Sequence of chain 1.A:
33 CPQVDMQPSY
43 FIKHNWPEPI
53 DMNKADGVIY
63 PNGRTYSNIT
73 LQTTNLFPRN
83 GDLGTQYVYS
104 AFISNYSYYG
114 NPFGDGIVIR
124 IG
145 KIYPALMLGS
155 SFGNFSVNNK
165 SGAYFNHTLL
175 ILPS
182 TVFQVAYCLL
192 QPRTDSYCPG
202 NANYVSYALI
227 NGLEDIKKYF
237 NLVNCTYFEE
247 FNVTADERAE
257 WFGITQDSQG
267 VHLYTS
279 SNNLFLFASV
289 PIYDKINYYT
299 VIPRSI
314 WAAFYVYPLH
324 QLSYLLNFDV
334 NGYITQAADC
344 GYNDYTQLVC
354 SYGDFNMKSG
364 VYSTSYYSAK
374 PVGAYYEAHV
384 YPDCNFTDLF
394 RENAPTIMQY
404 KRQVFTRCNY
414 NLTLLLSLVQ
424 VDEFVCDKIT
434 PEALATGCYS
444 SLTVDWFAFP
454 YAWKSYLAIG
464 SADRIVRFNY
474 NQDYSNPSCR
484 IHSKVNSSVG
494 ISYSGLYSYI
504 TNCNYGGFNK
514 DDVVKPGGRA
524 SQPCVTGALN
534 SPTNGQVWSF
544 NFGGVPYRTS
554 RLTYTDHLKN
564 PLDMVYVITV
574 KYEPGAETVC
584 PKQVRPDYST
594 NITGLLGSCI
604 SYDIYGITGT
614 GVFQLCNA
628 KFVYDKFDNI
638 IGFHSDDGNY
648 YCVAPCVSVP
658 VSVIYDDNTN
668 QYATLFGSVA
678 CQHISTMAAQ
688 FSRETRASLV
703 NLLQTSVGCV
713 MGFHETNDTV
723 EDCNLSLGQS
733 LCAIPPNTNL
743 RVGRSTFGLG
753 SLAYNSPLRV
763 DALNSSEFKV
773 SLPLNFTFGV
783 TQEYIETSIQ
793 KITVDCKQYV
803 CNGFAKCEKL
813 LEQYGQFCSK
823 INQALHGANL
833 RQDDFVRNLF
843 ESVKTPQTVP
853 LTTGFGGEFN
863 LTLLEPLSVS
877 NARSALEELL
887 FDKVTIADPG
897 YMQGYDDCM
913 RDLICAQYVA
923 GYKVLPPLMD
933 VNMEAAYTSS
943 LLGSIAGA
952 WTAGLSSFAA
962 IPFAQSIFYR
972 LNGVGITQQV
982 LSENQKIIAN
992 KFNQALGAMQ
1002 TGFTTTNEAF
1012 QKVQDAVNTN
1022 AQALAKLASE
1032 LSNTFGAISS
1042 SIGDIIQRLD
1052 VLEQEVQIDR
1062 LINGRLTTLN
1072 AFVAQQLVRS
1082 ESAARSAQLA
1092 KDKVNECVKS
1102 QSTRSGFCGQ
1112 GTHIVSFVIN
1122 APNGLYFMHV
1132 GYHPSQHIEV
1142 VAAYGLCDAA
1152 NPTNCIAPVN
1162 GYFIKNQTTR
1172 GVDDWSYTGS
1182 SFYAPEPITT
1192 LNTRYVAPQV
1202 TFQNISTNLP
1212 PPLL

This small molecule binds to this protein.
Small molecule (SMILES): CC(=O)N[C@@H]1[C@@H](O)[C@H](O)[C@@H](CO)O[C@H]1O

Binding-site contacts:
Ligand atom C2 contacts residue ASN1167 of chain 1.A at 2.5 Å.
Ligand atom C3 contacts residue ASN1167 of chain 1.A at 3.9 Å.
Ligand atom C4 contacts residue ASN1167 of chain 1.A at 4.3 Å.
Ligand atom C7 contacts residue ASN1167 of chain 1.A at 3.3 Å.
Ligand atom O5 contacts residue ASN1167 of chain 1.A at 2.4 Å (h-bond).
Ligand atom C8 contacts residue ASN1167 of chain 1.A at 4.1 Å.
Ligand atom O7 contacts residue ASN1167 of chain 1.A at 3.2 Å (h-bond).
Ligand atom O5 contacts residue ARG1171 of chain 1.A at 3.9 Å.
Ligand atom C1 contacts residue ARG1171 of chain 1.A at 4.3 Å.
Ligand atom N2 contacts residue ASN1167 of chain 1.A at 2.9 Å (h-bond).
Ligand atom C1 contacts residue ASN1167 of chain 1.A at 1.5 Å.
Ligand atom C5 contacts residue ASN1167 of chain 1.A at 3.8 Å.